Binding-site contacts:
Ligand atom O3 contacts residue SER211 of chain 1.D at 3.0 Å (h-bond).
Ligand atom O4 contacts residue SER211 of chain 1.D at 2.6 Å (h-bond).
Ligand atom C2 contacts residue ASN127 of chain 1.D at 4.0 Å.
Ligand atom C4 contacts residue SER211 of chain 1.D at 3.7 Å.
Ligand atom C2 contacts residue LEU212 of chain 1.D at 4.1 Å (hydrophobic).
Ligand atom C2 contacts residue SER211 of chain 1.D at 4.0 Å.
Ligand atom O3 contacts residue GLY213 of chain 1.D at 3.5 Å (h-bond).
Ligand atom C3 contacts residue TYR125 of chain 1.D at 3.8 Å (hydrophobic).
Ligand atom C4 contacts residue TYR125 of chain 1.D at 3.6 Å (hydrophobic).
Ligand atom O6 contacts residue ASP80 of chain 1.D at 3.3 Å (salt-bridge).
Ligand atom C3 contacts residue LEU212 of chain 1.D at 4.1 Å (hydrophobic).
Ligand atom O3 contacts residue ASN127 of chain 1.D at 2.8 Å (h-bond).
Ligand atom O6 contacts residue TYR125 of chain 1.D at 3.4 Å.
Ligand atom C5 contacts residue SER211 of chain 1.D at 3.7 Å.
Ligand atom O5 contacts residue SER211 of chain 1.D at 3.1 Å (h-bond).
Ligand atom C6 contacts residue TYR125 of chain 1.D at 3.5 Å (hydrophobic).
Ligand atom C5 contacts residue TYR125 of chain 1.D at 3.5 Å (hydrophobic).
Ligand atom O4 contacts residue ASP83 of chain 1.D at 2.5 Å (salt-bridge).
Ligand atom C4 contacts residue ASN127 of chain 1.D at 4.0 Å.
Ligand atom O3 contacts residue GLY104 of chain 1.D at 2.7 Å (h-bond).
Ligand atom O3 contacts residue GLY103 of chain 1.D at 3.5 Å.
Ligand atom O2 contacts residue ASN127 of chain 1.D at 3.9 Å.
Ligand atom C1 contacts residue SER211 of chain 1.D at 4.0 Å.
Ligand atom O4 contacts residue ALA82 of chain 1.D at 4.1 Å.
Ligand atom O3 contacts residue ASP83 of chain 1.D at 3.0 Å (salt-bridge).
Ligand atom O4 contacts residue SER211 of chain 1.D at 4.1 Å.
Ligand atom C3 contacts residue ASN127 of chain 1.D at 3.0 Å.
Ligand atom C6 contacts residue SER211 of chain 1.D at 3.7 Å.
Ligand atom C6 contacts residue ASP80 of chain 1.D at 4.2 Å.
Ligand atom O2 contacts residue GLU129 of chain 1.D at 4.0 Å.
Ligand atom C6 contacts residue GLY214 of chain 1.D at 3.7 Å.
Ligand atom C3 contacts residue ASP83 of chain 1.D at 3.8 Å.
Ligand atom O3 contacts residue LEU212 of chain 1.D at 3.7 Å.
Ligand atom O4 contacts residue GLY103 of chain 1.D at 4.1 Å.
Ligand atom O2 contacts residue GLY213 of chain 1.D at 3.6 Å.
Ligand atom C4 contacts residue ASP83 of chain 1.D at 3.4 Å.
Ligand atom C3 contacts residue GLY104 of chain 1.D at 4.1 Å.
Ligand atom O2 contacts residue LEU212 of chain 1.D at 3.0 Å.
Ligand atom O3 contacts residue GLY214 of chain 1.D at 4.1 Å.
Ligand atom C3 contacts residue SER211 of chain 1.D at 4.2 Å.

Sequence of chain 1.D:
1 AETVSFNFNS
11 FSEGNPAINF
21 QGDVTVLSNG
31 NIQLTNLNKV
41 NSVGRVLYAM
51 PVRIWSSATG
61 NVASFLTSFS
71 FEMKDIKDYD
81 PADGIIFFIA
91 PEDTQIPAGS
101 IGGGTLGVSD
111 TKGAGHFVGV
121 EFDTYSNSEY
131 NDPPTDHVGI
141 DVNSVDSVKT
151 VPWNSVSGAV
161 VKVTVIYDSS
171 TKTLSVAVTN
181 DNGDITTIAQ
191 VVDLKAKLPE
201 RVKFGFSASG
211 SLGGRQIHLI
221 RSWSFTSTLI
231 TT

This protein binds this small molecule.
Small molecule (SMILES): OC[C@H]1O[C@@H](O[C@H]2[C@H](O)[C@@H](O)[C@H](O)O[C@@H]2CO)[C@H](O)[C@@H](O)[C@H]1O